Binding-site contacts:
Ligand atom C8 contacts residue GLU34 of chain 3.B at 4.2 Å.
Ligand atom C5 contacts residue GLU34 of chain 3.B at 4.0 Å.
Ligand atom O5 contacts residue GLU34 of chain 3.B at 3.7 Å.
Ligand atom O7 contacts residue GLU34 of chain 3.B at 2.7 Å (salt-bridge).
Ligand atom C1 contacts residue ASN53 of chain 3.B at 1.4 Å.
Ligand atom C3 contacts residue ASN53 of chain 3.B at 3.8 Å.
Ligand atom O6 contacts residue ASN53 of chain 3.B at 3.3 Å (h-bond).
Ligand atom C4 contacts residue GLU34 of chain 3.B at 4.3 Å.
Ligand atom C7 contacts residue ASN53 of chain 3.B at 3.8 Å.
Ligand atom C1 contacts residue ASN36 of chain 3.B at 3.3 Å.
Ligand atom C7 contacts residue GLU34 of chain 3.B at 3.7 Å.
Ligand atom O3 contacts residue GLU34 of chain 3.B at 4.5 Å.
Ligand atom O7 contacts residue ASN53 of chain 3.B at 4.3 Å.
Ligand atom O6 contacts residue GLU34 of chain 3.B at 3.9 Å.
Ligand atom C1 contacts residue GLU34 of chain 3.B at 3.7 Å.
Ligand atom C3 contacts residue GLU34 of chain 3.B at 3.7 Å.
Ligand atom C4 contacts residue ASN53 of chain 3.B at 4.3 Å.
Ligand atom O5 contacts residue ASN36 of chain 3.B at 4.2 Å.
Ligand atom C7 contacts residue ASN36 of chain 3.B at 4.3 Å.
Ligand atom C2 contacts residue ASN53 of chain 3.B at 2.5 Å.
Ligand atom C6 contacts residue ASN53 of chain 3.B at 4.1 Å.
Ligand atom N2 contacts residue ASN36 of chain 3.B at 4.2 Å.
Ligand atom O4 contacts residue GLU34 of chain 3.B at 4.1 Å.
Ligand atom O5 contacts residue ASN53 of chain 3.B at 2.3 Å (h-bond).
Ligand atom C6 contacts residue GLU34 of chain 3.B at 4.5 Å.
Ligand atom N2 contacts residue ASN53 of chain 3.B at 2.9 Å (h-bond).
Ligand atom C2 contacts residue ASN36 of chain 3.B at 4.4 Å.
Ligand atom C5 contacts residue ASN53 of chain 3.B at 3.6 Å.

Sequence of chain 3.B:
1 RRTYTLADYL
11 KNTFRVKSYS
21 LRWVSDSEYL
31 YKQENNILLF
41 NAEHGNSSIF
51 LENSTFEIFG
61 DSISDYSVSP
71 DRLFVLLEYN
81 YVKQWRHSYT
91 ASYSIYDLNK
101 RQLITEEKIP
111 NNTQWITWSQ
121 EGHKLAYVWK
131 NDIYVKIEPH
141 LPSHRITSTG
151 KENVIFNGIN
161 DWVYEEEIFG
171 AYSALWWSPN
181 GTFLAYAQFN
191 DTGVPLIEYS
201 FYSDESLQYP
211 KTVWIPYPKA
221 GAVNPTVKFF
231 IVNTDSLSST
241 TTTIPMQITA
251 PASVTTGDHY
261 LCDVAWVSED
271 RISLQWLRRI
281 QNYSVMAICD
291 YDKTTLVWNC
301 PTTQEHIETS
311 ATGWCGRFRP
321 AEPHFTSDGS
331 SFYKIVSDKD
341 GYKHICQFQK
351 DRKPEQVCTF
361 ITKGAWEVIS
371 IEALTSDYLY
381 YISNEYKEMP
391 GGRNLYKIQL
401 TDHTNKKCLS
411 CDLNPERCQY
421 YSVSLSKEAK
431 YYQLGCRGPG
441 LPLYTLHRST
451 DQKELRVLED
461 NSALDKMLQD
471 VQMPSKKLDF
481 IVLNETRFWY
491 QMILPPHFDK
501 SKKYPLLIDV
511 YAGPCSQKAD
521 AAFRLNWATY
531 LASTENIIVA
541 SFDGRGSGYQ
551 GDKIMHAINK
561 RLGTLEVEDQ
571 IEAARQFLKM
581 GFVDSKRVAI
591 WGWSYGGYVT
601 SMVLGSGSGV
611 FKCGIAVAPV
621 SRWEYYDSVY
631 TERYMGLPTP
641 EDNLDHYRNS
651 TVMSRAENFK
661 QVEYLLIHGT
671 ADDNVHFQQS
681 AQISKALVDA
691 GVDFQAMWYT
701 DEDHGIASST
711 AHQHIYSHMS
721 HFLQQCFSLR

This protein binds this small molecule.
Small molecule (SMILES): CC(=O)N[C@@H]1[C@@H](O)[C@H](O)[C@@H](CO)O[C@H]1O